Sequence of chain 1.D:
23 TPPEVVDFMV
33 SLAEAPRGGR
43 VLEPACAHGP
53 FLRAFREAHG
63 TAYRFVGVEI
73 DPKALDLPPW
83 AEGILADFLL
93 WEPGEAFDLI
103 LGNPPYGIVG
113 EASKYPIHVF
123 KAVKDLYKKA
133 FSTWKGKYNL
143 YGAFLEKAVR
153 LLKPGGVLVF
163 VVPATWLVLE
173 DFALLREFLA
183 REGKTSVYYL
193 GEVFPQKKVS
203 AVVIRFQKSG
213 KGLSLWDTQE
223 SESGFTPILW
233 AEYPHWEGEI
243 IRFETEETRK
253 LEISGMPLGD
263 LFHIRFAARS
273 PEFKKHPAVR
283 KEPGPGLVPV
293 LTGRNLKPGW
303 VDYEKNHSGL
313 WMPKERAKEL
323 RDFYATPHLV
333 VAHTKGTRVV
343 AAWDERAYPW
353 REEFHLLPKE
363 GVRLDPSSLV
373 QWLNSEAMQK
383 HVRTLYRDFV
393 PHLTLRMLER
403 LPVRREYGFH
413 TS

The protein below binds the small molecule below.
Small molecule (SMILES): CCNC[C@H]1O[C@@H](n2c(NCCCCNC(=O)CCCC[C@@H]3SC[C@@H]4NC(=O)N[C@@H]43)nc3c(N)ncnc32)[C@H](O)[C@@H]1O

Binding-site contacts:
Ligand atom N7 contacts residue PRO107 of chain 1.D at 3.8 Å.
Ligand atom C14 contacts residue K1 of chain 1.K at 4.0 Å.
Ligand atom C5' contacts residue K1 of chain 1.K at 3.4 Å.
Ligand atom C4 contacts residue ILE72 of chain 1.D at 3.7 Å (hydrophobic).
Ligand atom N3 contacts residue ILE72 of chain 1.D at 3.5 Å (h-bond).
Ligand atom C2 contacts residue GLU71 of chain 1.D at 4.0 Å.
Ligand atom N1 contacts residue PHE90 of chain 1.D at 3.0 Å (h-bond).
Ligand atom O2' contacts residue GLU71 of chain 1.D at 2.3 Å (salt-bridge).
Ligand atom C1' contacts residue GLU71 of chain 1.D at 3.8 Å.
Ligand atom C6 contacts residue ASP89 of chain 1.D at 3.6 Å.
Ligand atom O4' contacts residue ALA47 of chain 1.D at 3.1 Å.
Ligand atom C6 contacts residue PHE90 of chain 1.D at 4.0 Å (hydrophobic).
Ligand atom C6 contacts residue PHE146 of chain 1.D at 3.8 Å (hydrophobic).
Ligand atom N6 contacts residue PHE146 of chain 1.D at 3.4 Å.
Ligand atom N10 contacts residue K1 of chain 1.K at 3.4 Å.
Ligand atom O2' contacts residue ASP73 of chain 1.D at 3.7 Å.
Ligand atom C2 contacts residue PHE90 of chain 1.D at 3.7 Å (hydrophobic).
Ligand atom C5 contacts residue ILE72 of chain 1.D at 3.6 Å (hydrophobic).
Ligand atom O3' contacts residue GLU71 of chain 1.D at 2.8 Å (salt-bridge).
Ligand atom N3 contacts residue ALA47 of chain 1.D at 3.5 Å.
Ligand atom C2' contacts residue GLU71 of chain 1.D at 3.3 Å.
Ligand atom C2 contacts residue ILE72 of chain 1.D at 3.5 Å (hydrophobic).
Ligand atom C4 contacts residue ALA47 of chain 1.D at 3.7 Å (hydrophobic).
Ligand atom C3' contacts residue GLU71 of chain 1.D at 3.8 Å.
Ligand atom C6 contacts residue ILE72 of chain 1.D at 3.9 Å (hydrophobic).
Ligand atom N1 contacts residue ALA88 of chain 1.D at 3.8 Å.
Ligand atom N1 contacts residue ILE72 of chain 1.D at 3.7 Å.
Ligand atom N3 contacts residue GLU71 of chain 1.D at 4.0 Å.
Ligand atom C4' contacts residue ALA47 of chain 1.D at 3.9 Å (hydrophobic).
Ligand atom O3' contacts residue ALA49 of chain 1.D at 3.9 Å.
Ligand atom N6 contacts residue ASP89 of chain 1.D at 3.0 Å (salt-bridge).
Ligand atom O3' contacts residue ALA76 of chain 1.D at 3.7 Å.
Ligand atom C8 contacts residue PRO107 of chain 1.D at 3.7 Å (hydrophobic).
Ligand atom O2' contacts residue ILE72 of chain 1.D at 3.7 Å.
Ligand atom C1' contacts residue ALA47 of chain 1.D at 3.6 Å (hydrophobic).
Ligand atom N1 contacts residue ASP89 of chain 1.D at 3.7 Å.
Ligand atom N9 contacts residue ALA47 of chain 1.D at 3.9 Å.
Ligand atom N13 contacts residue K1 of chain 1.K at 3.5 Å.
Ligand atom C2 contacts residue ALA88 of chain 1.D at 3.6 Å (hydrophobic).
Ligand atom N1 contacts residue PHE146 of chain 1.D at 4.0 Å.